Binding-site contacts:
Ligand atom C4 contacts residue ASN96 of chain 53.F at 4.2 Å.
Ligand atom O7 contacts residue ASN77 of chain 53.F at 3.4 Å (h-bond).
Ligand atom N2 contacts residue GLY75 of chain 53.F at 2.6 Å (h-bond).
Ligand atom C1 contacts residue ASN96 of chain 53.F at 1.4 Å.
Ligand atom N2 contacts residue ASN96 of chain 53.F at 3.1 Å (h-bond).
Ligand atom O5 contacts residue ASN96 of chain 53.F at 2.2 Å (h-bond).
Ligand atom C3 contacts residue ASN96 of chain 53.F at 3.8 Å.
Ligand atom C7 contacts residue ASN77 of chain 53.F at 3.8 Å.
Ligand atom C8 contacts residue LYS76 of chain 53.F at 4.0 Å.
Ligand atom O7 contacts residue NAG1 of chain 53.K at 3.4 Å.
Ligand atom C7 contacts residue ASN96 of chain 53.F at 3.5 Å.
Ligand atom O7 contacts residue GLY75 of chain 53.F at 4.0 Å.
Ligand atom C7 contacts residue GLY75 of chain 53.F at 2.9 Å.
Ligand atom C8 contacts residue GLY75 of chain 53.F at 2.5 Å.
Ligand atom O7 contacts residue ASN96 of chain 53.F at 3.4 Å (h-bond).
Ligand atom C2 contacts residue ASN96 of chain 53.F at 2.6 Å.
Ligand atom C8 contacts residue NAG1 of chain 53.K at 4.3 Å.
Ligand atom C5 contacts residue ASN96 of chain 53.F at 3.5 Å.
Ligand atom C2 contacts residue GLY75 of chain 53.F at 3.8 Å.
Ligand atom C7 contacts residue NAG1 of chain 53.K at 4.3 Å.
Ligand atom C8 contacts residue ASN77 of chain 53.F at 3.7 Å.
Ligand atom C3 contacts residue GLY75 of chain 53.F at 4.4 Å.
Ligand atom C1 contacts residue GLY75 of chain 53.F at 3.9 Å.

Sequence of chain 53.F:
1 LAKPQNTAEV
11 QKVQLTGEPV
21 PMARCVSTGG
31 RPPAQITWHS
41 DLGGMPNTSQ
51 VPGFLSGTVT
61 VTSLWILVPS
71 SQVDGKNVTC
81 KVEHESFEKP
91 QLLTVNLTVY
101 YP

A protein and the small-molecule ligand that binds it are described below.
Small molecule (SMILES): CC(=O)N[C@H]1[C@H](O[C@H]2[C@H](O)[C@@H](NC(C)=O)CO[C@@H]2CO)O[C@H](CO)[C@@H](O[C@@H]2O[C@H](CO)[C@@H](O)[C@H](O)[C@@H]2O)[C@@H]1O